A protein and the small-molecule ligand that binds it are described below.
Small molecule (SMILES): NC(=O)c1ccnc(-c2csc(N)n2)c1

Binding-site contacts:
Ligand atom C5 contacts residue PHE186 of chain 1.A at 3.5 Å (hydrophobic).
Ligand atom C6 contacts residue HIS189 of chain 1.A at 3.3 Å.
Ligand atom N1 contacts residue ZN1 of chain 1.E at 2.1 Å.
Ligand atom N3 contacts residue GLU191 of chain 1.A at 3.4 Å (salt-bridge).
Ligand atom N contacts residue PHE186 of chain 1.A at 3.6 Å.
Ligand atom N1 contacts residue HIS189 of chain 1.A at 3.3 Å (h-bond).
Ligand atom C4 contacts residue ZN1 of chain 1.E at 3.1 Å.
Ligand atom O contacts residue LYS207 of chain 1.A at 2.8 Å (salt-bridge).
Ligand atom N1 contacts residue HIS277 of chain 1.A at 3.4 Å (h-bond).
Ligand atom C5 contacts residue ASN199 of chain 1.A at 3.9 Å.
Ligand atom N2 contacts residue LYS242 of chain 1.A at 3.9 Å.
Ligand atom N2 contacts residue EDO1 of chain 1.H at 3.9 Å.
Ligand atom N2 contacts residue HIS189 of chain 1.A at 3.9 Å.
Ligand atom C8 contacts residue GLU191 of chain 1.A at 3.8 Å.
Ligand atom C3 contacts residue HIS189 of chain 1.A at 3.7 Å.
Ligand atom N3 contacts residue HIS189 of chain 1.A at 2.9 Å (h-bond).
Ligand atom C7 contacts residue HIS189 of chain 1.A at 4.1 Å.
Ligand atom C1 contacts residue PHE186 of chain 1.A at 3.8 Å (hydrophobic).
Ligand atom S contacts residue LYS242 of chain 1.A at 3.6 Å.
Ligand atom C8 contacts residue EDO1 of chain 1.H at 4.0 Å.
Ligand atom N2 contacts residue ZN1 of chain 1.E at 3.9 Å.
Ligand atom C3 contacts residue ZN1 of chain 1.E at 2.9 Å.
Ligand atom N contacts residue TYR178 of chain 1.A at 3.9 Å.
Ligand atom C8 contacts residue HIS189 of chain 1.A at 3.4 Å.
Ligand atom O contacts residue ASN199 of chain 1.A at 3.7 Å.
Ligand atom N contacts residue TYR133 of chain 1.A at 2.6 Å (h-bond).
Ligand atom C contacts residue TYR133 of chain 1.A at 3.4 Å (hydrophobic).
Ligand atom C5 contacts residue TRP209 of chain 1.A at 3.6 Å (hydrophobic).
Ligand atom O contacts residue TYR133 of chain 1.A at 3.4 Å (h-bond).
Ligand atom C contacts residue PHE186 of chain 1.A at 3.7 Å (hydrophobic).
Ligand atom C8 contacts residue LYS242 of chain 1.A at 4.0 Å.
Ligand atom C6 contacts residue ZN1 of chain 1.E at 3.0 Å.
Ligand atom C8 contacts residue ZN1 of chain 1.E at 3.4 Å.
Ligand atom C contacts residue LYS207 of chain 1.A at 3.9 Å.
Ligand atom C4 contacts residue TRP209 of chain 1.A at 3.5 Å (hydrophobic).
Ligand atom N3 contacts residue ZN1 of chain 1.E at 2.3 Å.
Ligand atom C4 contacts residue PHE186 of chain 1.A at 3.6 Å (hydrophobic).
Ligand atom C4 contacts residue HIS277 of chain 1.A at 3.5 Å.
Ligand atom N2 contacts residue GLU191 of chain 1.A at 3.2 Å (salt-bridge).
Ligand atom C7 contacts residue TYR178 of chain 1.A at 3.9 Å (hydrophobic).

Sequence of chain 1.A:
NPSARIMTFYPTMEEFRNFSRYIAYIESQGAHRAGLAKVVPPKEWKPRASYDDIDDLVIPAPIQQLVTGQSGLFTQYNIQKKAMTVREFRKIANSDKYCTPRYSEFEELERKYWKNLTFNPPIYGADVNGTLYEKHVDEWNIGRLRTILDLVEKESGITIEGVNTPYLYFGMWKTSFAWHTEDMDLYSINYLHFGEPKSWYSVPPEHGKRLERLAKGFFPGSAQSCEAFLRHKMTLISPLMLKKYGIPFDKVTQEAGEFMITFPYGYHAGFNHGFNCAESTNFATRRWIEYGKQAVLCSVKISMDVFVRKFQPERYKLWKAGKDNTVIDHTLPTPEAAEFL